The small molecule below binds the protein below.
Small molecule (SMILES): CC(=O)N[C@@H]1[C@@H](O)[C@H](O)[C@@H](CO)O[C@H]1O

Sequence of chain 1.H:
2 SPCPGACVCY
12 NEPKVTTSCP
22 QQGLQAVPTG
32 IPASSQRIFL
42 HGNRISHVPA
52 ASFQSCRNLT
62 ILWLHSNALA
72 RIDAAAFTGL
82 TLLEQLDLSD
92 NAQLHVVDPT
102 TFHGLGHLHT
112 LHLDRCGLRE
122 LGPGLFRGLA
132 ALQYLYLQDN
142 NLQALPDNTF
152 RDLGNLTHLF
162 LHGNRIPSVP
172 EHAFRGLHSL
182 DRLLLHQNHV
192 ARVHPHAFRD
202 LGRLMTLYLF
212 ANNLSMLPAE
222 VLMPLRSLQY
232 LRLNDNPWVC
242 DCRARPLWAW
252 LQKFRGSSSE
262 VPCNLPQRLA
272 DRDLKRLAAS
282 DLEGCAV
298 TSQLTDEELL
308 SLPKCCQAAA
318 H

Binding-site contacts:
Ligand atom C2 contacts residue ASN214 of chain 1.H at 2.5 Å.
Ligand atom C6 contacts residue GOL1 of chain 1.SD at 3.8 Å.
Ligand atom C7 contacts residue ASN214 of chain 1.H at 3.3 Å.
Ligand atom C5 contacts residue GOL1 of chain 1.SD at 3.6 Å.
Ligand atom O7 contacts residue ASN214 of chain 1.H at 3.3 Å (h-bond).
Ligand atom O6 contacts residue GOL1 of chain 1.SD at 3.0 Å (h-bond).
Ligand atom C5 contacts residue ASN214 of chain 1.H at 3.6 Å.
Ligand atom C4 contacts residue ASN214 of chain 1.H at 4.2 Å.
Ligand atom C8 contacts residue ASN214 of chain 1.H at 4.5 Å.
Ligand atom O5 contacts residue GOL1 of chain 1.SD at 3.1 Å (h-bond).
Ligand atom O5 contacts residue ASN214 of chain 1.H at 2.3 Å (h-bond).
Ligand atom C3 contacts residue ASN214 of chain 1.H at 3.8 Å.
Ligand atom C1 contacts residue GOL1 of chain 1.SD at 3.5 Å.
Ligand atom C1 contacts residue ASN214 of chain 1.H at 1.4 Å.
Ligand atom N2 contacts residue ASN214 of chain 1.H at 3.0 Å (h-bond).